Sequence of chain 1.A:
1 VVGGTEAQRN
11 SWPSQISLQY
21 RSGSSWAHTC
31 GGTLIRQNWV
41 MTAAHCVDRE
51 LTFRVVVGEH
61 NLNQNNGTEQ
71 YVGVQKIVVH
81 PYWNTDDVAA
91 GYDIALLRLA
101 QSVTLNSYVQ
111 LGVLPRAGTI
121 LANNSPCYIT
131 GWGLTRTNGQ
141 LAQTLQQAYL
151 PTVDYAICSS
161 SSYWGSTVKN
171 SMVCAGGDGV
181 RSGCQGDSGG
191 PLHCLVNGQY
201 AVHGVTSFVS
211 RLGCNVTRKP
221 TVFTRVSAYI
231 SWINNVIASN

A small-molecule ligand and the protein it binds are described below.
Small molecule (SMILES): Cc1ccc(S(=O)(=O)O)cc1

Binding-site contacts:
Ligand atom O3 contacts residue GLY186 of chain 1.A at 2.9 Å (h-bond).
Ligand atom C1 contacts residue SER188 of chain 1.A at 2.6 Å.
Ligand atom C6 contacts residue HIS45 of chain 1.A at 3.9 Å.
Ligand atom S contacts residue GLY186 of chain 1.A at 4.3 Å.
Ligand atom S contacts residue SER207 of chain 1.A at 4.2 Å.
Ligand atom C6 contacts residue SER188 of chain 1.A at 3.4 Å.
Ligand atom C5 contacts residue HIS45 of chain 1.A at 3.7 Å.
Ligand atom C7 contacts residue HIS45 of chain 1.A at 3.8 Å.
Ligand atom C2 contacts residue SER188 of chain 1.A at 3.5 Å.
Ligand atom C2 contacts residue CYS30 of chain 1.A at 3.9 Å (hydrophobic).
Ligand atom O3 contacts residue ASP187 of chain 1.A at 3.7 Å.
Ligand atom C3 contacts residue CYS30 of chain 1.A at 4.2 Å (hydrophobic).
Ligand atom O3 contacts residue SER188 of chain 1.A at 2.4 Å (h-bond).
Ligand atom C3 contacts residue THR29 of chain 1.A at 4.2 Å.
Ligand atom O3 contacts residue GLN185 of chain 1.A at 3.7 Å.
Ligand atom O2 contacts residue SER188 of chain 1.A at 2.4 Å (h-bond).
Ligand atom O3 contacts residue CYS184 of chain 1.A at 3.6 Å (h-bond).
Ligand atom O2 contacts residue SER207 of chain 1.A at 3.7 Å.
Ligand atom C2 contacts residue THR29 of chain 1.A at 4.2 Å.
Ligand atom S contacts residue SER188 of chain 1.A at 1.4 Å (h-bond).